Sequence of chain 1.A:
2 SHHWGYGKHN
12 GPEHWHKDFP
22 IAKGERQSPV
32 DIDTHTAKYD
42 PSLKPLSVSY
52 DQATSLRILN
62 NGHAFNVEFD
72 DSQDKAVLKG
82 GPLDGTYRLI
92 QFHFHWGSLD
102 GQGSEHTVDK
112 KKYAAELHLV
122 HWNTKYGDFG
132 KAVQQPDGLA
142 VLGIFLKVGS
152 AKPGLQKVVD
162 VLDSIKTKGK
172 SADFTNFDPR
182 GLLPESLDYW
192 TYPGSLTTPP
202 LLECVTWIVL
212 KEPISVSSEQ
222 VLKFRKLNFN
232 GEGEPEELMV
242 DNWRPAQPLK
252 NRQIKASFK

Binding-site contacts:
Ligand atom C3 contacts residue HIS10 of chain 1.A at 3.8 Å.
Ligand atom O13 contacts residue TRP16 of chain 1.A at 3.3 Å.
Ligand atom S10 contacts residue TRP16 of chain 1.A at 4.2 Å.
Ligand atom C8 contacts residue HIS4 of chain 1.A at 4.4 Å.
Ligand atom C3 contacts residue ASN11 of chain 1.A at 4.0 Å.
Ligand atom C2 contacts residue HIS10 of chain 1.A at 4.1 Å.
Ligand atom C6 contacts residue HIS4 of chain 1.A at 4.3 Å.
Ligand atom S10 contacts residue ASP19 of chain 1.A at 3.5 Å (salt-bridge).
Ligand atom N12 contacts residue LYS18 of chain 1.A at 4.0 Å.
Ligand atom N12 contacts residue TRP16 of chain 1.A at 3.8 Å.
Ligand atom O13 contacts residue ASN11 of chain 1.A at 3.6 Å (h-bond).
Ligand atom S10 contacts residue TRP5 of chain 1.A at 4.1 Å.
Ligand atom C8 contacts residue HIS15 of chain 1.A at 4.2 Å.
Ligand atom C15 contacts residue HIS4 of chain 1.A at 3.7 Å.
Ligand atom O11 contacts residue ASP19 of chain 1.A at 3.5 Å (salt-bridge).
Ligand atom C14 contacts residue TRP5 of chain 1.A at 4.5 Å (hydrophobic).
Ligand atom O13 contacts residue HIS15 of chain 1.A at 3.7 Å.
Ligand atom C2 contacts residue ASN11 of chain 1.A at 3.7 Å.
Ligand atom S10 contacts residue HIS15 of chain 1.A at 3.9 Å.
Ligand atom C14 contacts residue ASP19 of chain 1.A at 3.6 Å.
Ligand atom C1 contacts residue HIS10 of chain 1.A at 4.3 Å.
Ligand atom O13 contacts residue TRP5 of chain 1.A at 3.7 Å.
Ligand atom C7 contacts residue ASN11 of chain 1.A at 3.9 Å.
Ligand atom C8 contacts residue HIS10 of chain 1.A at 4.0 Å.
Ligand atom C1 contacts residue ASN11 of chain 1.A at 3.5 Å.
Ligand atom C4 contacts residue HIS10 of chain 1.A at 3.9 Å.
Ligand atom C9 contacts residue ASP19 of chain 1.A at 3.8 Å.
Ligand atom C9 contacts residue HIS4 of chain 1.A at 4.3 Å.
Ligand atom C8 contacts residue ASN11 of chain 1.A at 3.8 Å.
Ligand atom O11 contacts residue TRP5 of chain 1.A at 3.5 Å.
Ligand atom C7 contacts residue HIS4 of chain 1.A at 4.4 Å.
Ligand atom N12 contacts residue HIS15 of chain 1.A at 2.9 Å (h-bond).
Ligand atom O11 contacts residue PHE20 of chain 1.A at 3.7 Å.
Ligand atom C7 contacts residue HIS10 of chain 1.A at 3.6 Å.
Ligand atom C9 contacts residue TRP5 of chain 1.A at 4.5 Å (hydrophobic).
Ligand atom C14 contacts residue HIS4 of chain 1.A at 4.1 Å.
Ligand atom N12 contacts residue ASP19 of chain 1.A at 2.6 Å (salt-bridge).

The protein below binds the small molecule below.
Small molecule (SMILES): CC#CC[Se]c1ccc(S(N)(=O)=O)cc1